The small molecule below binds the protein below.
Small molecule (SMILES): CC[C@H](C)[C@@H]1NC(=O)CNC(=O)[C@@H]2Cc3c([nH]c4cc(O)ccc34)[S@](=O)C[C@H](NC(=O)CNC1=O)C(=O)N[C@@H](CC(N)=O)C(=O)N1C[C@H](O)C[C@H]1C(=O)N[C@@H]([C@@H](C)[C@@H](O)CO)C(=O)N2

Sequence of chain 1.B:
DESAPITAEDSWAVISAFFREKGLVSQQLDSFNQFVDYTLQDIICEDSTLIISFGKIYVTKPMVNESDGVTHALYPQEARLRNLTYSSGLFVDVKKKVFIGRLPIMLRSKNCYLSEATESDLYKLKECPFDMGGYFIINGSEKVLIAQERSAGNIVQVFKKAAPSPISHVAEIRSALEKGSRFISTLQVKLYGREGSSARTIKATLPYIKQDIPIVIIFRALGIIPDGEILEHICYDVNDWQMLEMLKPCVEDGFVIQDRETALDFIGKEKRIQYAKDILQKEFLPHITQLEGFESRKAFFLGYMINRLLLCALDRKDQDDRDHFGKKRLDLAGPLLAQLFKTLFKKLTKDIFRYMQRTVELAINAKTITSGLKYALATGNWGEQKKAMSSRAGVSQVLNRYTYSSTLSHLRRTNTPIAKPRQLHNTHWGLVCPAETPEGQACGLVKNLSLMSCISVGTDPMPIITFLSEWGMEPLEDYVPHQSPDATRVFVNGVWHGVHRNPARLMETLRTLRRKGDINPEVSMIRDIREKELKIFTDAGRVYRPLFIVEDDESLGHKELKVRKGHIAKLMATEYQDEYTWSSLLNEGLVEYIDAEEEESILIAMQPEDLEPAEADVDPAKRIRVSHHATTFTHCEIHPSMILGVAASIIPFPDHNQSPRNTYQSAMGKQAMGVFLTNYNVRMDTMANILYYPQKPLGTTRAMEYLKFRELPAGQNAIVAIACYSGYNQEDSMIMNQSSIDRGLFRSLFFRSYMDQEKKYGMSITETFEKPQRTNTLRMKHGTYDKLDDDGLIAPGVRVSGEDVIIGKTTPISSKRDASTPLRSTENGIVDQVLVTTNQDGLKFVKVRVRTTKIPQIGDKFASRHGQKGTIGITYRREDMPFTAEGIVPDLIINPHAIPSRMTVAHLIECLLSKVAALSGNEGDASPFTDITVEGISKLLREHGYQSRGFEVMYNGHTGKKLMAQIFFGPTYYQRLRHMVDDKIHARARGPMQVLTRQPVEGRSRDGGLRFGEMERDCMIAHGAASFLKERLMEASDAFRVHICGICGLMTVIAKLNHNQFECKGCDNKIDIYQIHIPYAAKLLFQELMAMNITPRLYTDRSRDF

Binding-site contacts:
Ligand atom C contacts residue HIS1085 of chain 1.A at 3.4 Å.
Ligand atom CZ3 contacts residue ARG726 of chain 1.A at 3.3 Å.
Ligand atom N contacts residue GLN767 of chain 1.A at 3.5 Å (h-bond).
Ligand atom CB contacts residue GLN768 of chain 1.A at 3.5 Å.
Ligand atom CA contacts residue ARG726 of chain 1.A at 3.2 Å.
Ligand atom OD1 contacts residue GLU822 of chain 1.A at 3.1 Å (salt-bridge).
Ligand atom N contacts residue HIS1085 of chain 1.A at 3.0 Å (h-bond).
Ligand atom CB contacts residue GLN760 of chain 1.A at 3.6 Å.
Ligand atom CH2 contacts residue ARG726 of chain 1.A at 3.4 Å.
Ligand atom C contacts residue GLN767 of chain 1.A at 3.2 Å.
Ligand atom CD1 contacts residue GLN763 of chain 1.B at 3.4 Å.
Ligand atom O contacts residue GLN768 of chain 1.A at 3.4 Å (h-bond).
Ligand atom CD1 contacts residue GLY772 of chain 1.A at 2.8 Å.
Ligand atom O contacts residue SER769 of chain 1.A at 3.1 Å (h-bond).
Ligand atom CZ2 contacts residue ARG726 of chain 1.A at 3.2 Å.
Ligand atom O contacts residue GLY766 of chain 1.A at 3.5 Å.
Ligand atom O contacts residue VAL765 of chain 1.A at 3.5 Å (h-bond).
Ligand atom OH2 contacts residue ALA759 of chain 1.A at 3.1 Å.
Ligand atom CE3 contacts residue ARG726 of chain 1.A at 3.3 Å.
Ligand atom CD contacts residue HIS1085 of chain 1.A at 3.4 Å.
Ligand atom CG2 contacts residue GLY820 of chain 1.A at 3.5 Å.
Ligand atom CE2 contacts residue ARG726 of chain 1.A at 3.2 Å.
Ligand atom O contacts residue GLN760 of chain 1.A at 2.9 Å (h-bond).
Ligand atom O contacts residue ARG726 of chain 1.A at 3.2 Å (salt-bridge).
Ligand atom CA contacts residue GLN768 of chain 1.A at 3.4 Å.
Ligand atom CE3 contacts residue GLN760 of chain 1.A at 3.6 Å.
Ligand atom OD1 contacts residue HIS1085 of chain 1.A at 2.9 Å (h-bond).
Ligand atom OG1 contacts residue GLN760 of chain 1.A at 3.0 Å (h-bond).
Ligand atom CD2 contacts residue ARG726 of chain 1.A at 3.5 Å.
Ligand atom CZ3 contacts residue CYS764 of chain 1.A at 3.6 Å (hydrophobic).
Ligand atom CG2 contacts residue GLY772 of chain 1.A at 3.4 Å.
Ligand atom CG1 contacts residue GLY772 of chain 1.A at 3.4 Å.
Ligand atom CG2 contacts residue GLN768 of chain 1.A at 3.5 Å.
Ligand atom O contacts residue ASN723 of chain 1.A at 3.2 Å (h-bond).
Ligand atom OD1 contacts residue GLN763 of chain 1.B at 2.5 Å (h-bond).
Ligand atom C contacts residue HIS1085 of chain 1.A at 3.4 Å.
Ligand atom CE3 contacts residue VAL765 of chain 1.A at 3.3 Å (hydrophobic).
Ligand atom N contacts residue HIS1085 of chain 1.A at 3.3 Å (h-bond).
Ligand atom O contacts residue GLN767 of chain 1.A at 2.8 Å (h-bond).
Ligand atom OH2 contacts residue ARG726 of chain 1.A at 3.5 Å (salt-bridge).

Sequence of chain 1.A:
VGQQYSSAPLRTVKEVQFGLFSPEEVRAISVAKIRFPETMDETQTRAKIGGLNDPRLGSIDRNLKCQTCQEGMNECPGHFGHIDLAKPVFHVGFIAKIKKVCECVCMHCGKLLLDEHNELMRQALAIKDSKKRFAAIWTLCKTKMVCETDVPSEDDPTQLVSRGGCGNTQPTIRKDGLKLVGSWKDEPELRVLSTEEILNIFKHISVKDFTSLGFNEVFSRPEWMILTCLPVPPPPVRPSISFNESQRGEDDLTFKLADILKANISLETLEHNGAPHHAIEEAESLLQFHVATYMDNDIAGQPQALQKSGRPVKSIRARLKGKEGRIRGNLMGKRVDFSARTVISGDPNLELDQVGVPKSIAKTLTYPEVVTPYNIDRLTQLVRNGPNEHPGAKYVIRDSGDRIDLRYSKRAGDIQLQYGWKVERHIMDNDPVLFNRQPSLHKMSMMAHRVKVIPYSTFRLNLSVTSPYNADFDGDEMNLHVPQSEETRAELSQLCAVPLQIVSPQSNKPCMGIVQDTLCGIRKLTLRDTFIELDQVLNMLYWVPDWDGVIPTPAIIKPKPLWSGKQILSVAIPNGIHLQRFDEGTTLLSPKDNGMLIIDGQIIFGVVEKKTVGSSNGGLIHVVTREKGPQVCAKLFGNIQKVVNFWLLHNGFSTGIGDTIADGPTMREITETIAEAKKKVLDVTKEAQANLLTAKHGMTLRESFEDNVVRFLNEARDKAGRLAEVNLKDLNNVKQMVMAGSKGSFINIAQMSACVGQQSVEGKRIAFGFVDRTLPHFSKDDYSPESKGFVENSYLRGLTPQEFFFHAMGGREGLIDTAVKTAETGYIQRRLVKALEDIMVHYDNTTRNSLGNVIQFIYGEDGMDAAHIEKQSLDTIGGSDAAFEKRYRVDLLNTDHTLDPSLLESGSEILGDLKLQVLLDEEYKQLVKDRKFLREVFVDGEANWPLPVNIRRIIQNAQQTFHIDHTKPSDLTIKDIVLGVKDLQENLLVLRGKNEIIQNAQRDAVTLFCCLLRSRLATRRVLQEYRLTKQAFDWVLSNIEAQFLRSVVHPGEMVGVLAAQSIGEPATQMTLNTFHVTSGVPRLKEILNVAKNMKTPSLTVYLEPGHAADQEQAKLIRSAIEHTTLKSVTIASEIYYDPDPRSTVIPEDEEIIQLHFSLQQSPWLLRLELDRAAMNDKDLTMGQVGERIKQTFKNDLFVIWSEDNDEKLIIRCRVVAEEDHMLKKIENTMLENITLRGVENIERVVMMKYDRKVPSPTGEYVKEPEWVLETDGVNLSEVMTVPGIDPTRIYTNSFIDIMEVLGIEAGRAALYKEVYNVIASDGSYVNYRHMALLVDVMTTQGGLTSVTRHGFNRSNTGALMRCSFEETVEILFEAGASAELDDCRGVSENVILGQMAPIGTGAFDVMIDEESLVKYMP